Binding-site contacts:
Ligand atom C3B contacts residue MET224 of chain 50.A at 3.4 Å (hydrophobic).
Ligand atom CL1 contacts residue LEU25 of chain 50.C at 3.5 Å.
Ligand atom N3A contacts residue ALA24 of chain 50.C at 3.6 Å.
Ligand atom C4A contacts residue SER175 of chain 50.A at 3.8 Å.
Ligand atom C5A contacts residue PHE186 of chain 50.A at 3.5 Å (hydrophobic).
Ligand atom C5A contacts residue VAL176 of chain 50.A at 3.2 Å (hydrophobic).
Ligand atom O1 contacts residue MET221 of chain 50.A at 3.1 Å (h-bond).
Ligand atom C4A contacts residue VAL176 of chain 50.A at 3.7 Å (hydrophobic).
Ligand atom C6B contacts residue VAL188 of chain 50.A at 3.8 Å (hydrophobic).
Ligand atom C31 contacts residue ASN219 of chain 50.A at 3.8 Å.
Ligand atom C2A contacts residue PHE186 of chain 50.A at 3.3 Å (hydrophobic).
Ligand atom C4A contacts residue PRO174 of chain 50.A at 3.3 Å (hydrophobic).
Ligand atom N2 contacts residue MET221 of chain 50.A at 3.5 Å (h-bond).
Ligand atom C6B contacts residue TYR152 of chain 50.A at 3.8 Å (hydrophobic).
Ligand atom CL2 contacts residue MET224 of chain 50.A at 2.9 Å.
Ligand atom C3C contacts residue ILE104 of chain 50.A at 3.6 Å (hydrophobic).
Ligand atom CL1 contacts residue VAL188 of chain 50.A at 3.5 Å.
Ligand atom C3B contacts residue PHE186 of chain 50.A at 3.7 Å (hydrophobic).
Ligand atom O1A contacts residue PHE186 of chain 50.A at 2.9 Å.
Ligand atom C2D contacts residue SER107 of chain 50.A at 3.8 Å.
Ligand atom C2B contacts residue MET224 of chain 50.A at 3.6 Å (hydrophobic).
Ligand atom C4 contacts residue LEU106 of chain 50.A at 2.5 Å (hydrophobic).
Ligand atom O1D contacts residue SER107 of chain 50.A at 3.2 Å.
Ligand atom C5B contacts residue TYR152 of chain 50.A at 3.8 Å (hydrophobic).
Ligand atom C3D contacts residue LEU116 of chain 50.A at 3.6 Å (hydrophobic).
Ligand atom C1B contacts residue TYR152 of chain 50.A at 3.8 Å (hydrophobic).
Ligand atom C31 contacts residue LEU106 of chain 50.A at 3.8 Å (hydrophobic).
Ligand atom C5A contacts residue ALA150 of chain 50.A at 3.2 Å (hydrophobic).
Ligand atom O1B contacts residue TYR152 of chain 50.A at 3.8 Å.
Ligand atom N2 contacts residue ASN219 of chain 50.A at 3.4 Å (h-bond).
Ligand atom C5 contacts residue LEU106 of chain 50.A at 3.5 Å (hydrophobic).
Ligand atom O1A contacts residue ALA150 of chain 50.A at 3.8 Å.
Ligand atom C1B contacts residue VAL188 of chain 50.A at 3.8 Å (hydrophobic).
Ligand atom C1C contacts residue TYR128 of chain 50.A at 3.5 Å (hydrophobic).
Ligand atom CL2 contacts residue ILE104 of chain 50.A at 3.1 Å.
Ligand atom C3 contacts residue LEU106 of chain 50.A at 3.4 Å (hydrophobic).
Ligand atom N3A contacts residue PRO174 of chain 50.A at 3.6 Å (h-bond).
Ligand atom C4C contacts residue TYR128 of chain 50.A at 3.5 Å (hydrophobic).
Ligand atom C5C contacts residue VAL188 of chain 50.A at 2.9 Å (hydrophobic).
Ligand atom C4B contacts residue PHE186 of chain 50.A at 3.4 Å (hydrophobic).

Sequence of chain 50.A:
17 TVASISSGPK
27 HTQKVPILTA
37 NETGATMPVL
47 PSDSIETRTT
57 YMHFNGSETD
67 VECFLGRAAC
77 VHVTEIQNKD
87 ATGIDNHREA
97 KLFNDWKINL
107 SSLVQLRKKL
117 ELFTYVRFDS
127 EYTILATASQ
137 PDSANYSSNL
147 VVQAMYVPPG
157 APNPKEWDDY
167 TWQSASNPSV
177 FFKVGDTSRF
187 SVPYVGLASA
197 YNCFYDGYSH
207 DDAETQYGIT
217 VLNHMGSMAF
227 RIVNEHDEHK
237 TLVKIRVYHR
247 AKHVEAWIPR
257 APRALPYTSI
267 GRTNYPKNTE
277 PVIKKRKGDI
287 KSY

This protein binds this small molecule.
Small molecule (SMILES): OCCOCOCc1cc(CCCCCOc2c(Cl)cc(C3=NCCO3)cc2Cl)on1

Sequence of chain 46.C:
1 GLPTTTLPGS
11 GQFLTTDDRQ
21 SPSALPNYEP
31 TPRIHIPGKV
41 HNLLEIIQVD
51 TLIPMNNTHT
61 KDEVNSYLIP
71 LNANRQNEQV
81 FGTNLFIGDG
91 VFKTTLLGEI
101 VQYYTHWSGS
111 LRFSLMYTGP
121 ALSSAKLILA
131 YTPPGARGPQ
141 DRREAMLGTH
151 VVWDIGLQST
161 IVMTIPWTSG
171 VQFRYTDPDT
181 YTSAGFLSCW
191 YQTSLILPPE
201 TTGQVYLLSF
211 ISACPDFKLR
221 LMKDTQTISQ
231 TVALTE

Sequence of chain 50.C:
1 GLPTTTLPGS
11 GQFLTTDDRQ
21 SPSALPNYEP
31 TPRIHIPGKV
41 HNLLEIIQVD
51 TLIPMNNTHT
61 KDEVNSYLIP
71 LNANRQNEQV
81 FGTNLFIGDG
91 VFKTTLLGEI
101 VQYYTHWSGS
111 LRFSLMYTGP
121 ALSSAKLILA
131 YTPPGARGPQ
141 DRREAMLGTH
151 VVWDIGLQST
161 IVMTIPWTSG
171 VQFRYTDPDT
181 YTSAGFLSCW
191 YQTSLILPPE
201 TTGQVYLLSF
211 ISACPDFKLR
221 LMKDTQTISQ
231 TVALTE